A small-molecule ligand and the protein it binds are described below.
Small molecule (SMILES): CC(=O)N[C@H]1[C@H](O[C@H]2[C@H](O)[C@@H](NC(C)=O)CO[C@@H]2CO)O[C@H](CO)[C@@H](O[C@@H]2O[C@H](CO[C@H]3O[C@H](CO)[C@@H](O)[C@H](O)[C@@H]3O)[C@@H](O)[C@H](O[C@H]3O[C@H](CO)[C@@H](O)[C@H](O)[C@@H]3O[C@H]3O[C@H](CO)[C@@H](O)[C@H](O)[C@@H]3O)[C@@H]2O)[C@@H]1O

Sequence of chain 1.D:
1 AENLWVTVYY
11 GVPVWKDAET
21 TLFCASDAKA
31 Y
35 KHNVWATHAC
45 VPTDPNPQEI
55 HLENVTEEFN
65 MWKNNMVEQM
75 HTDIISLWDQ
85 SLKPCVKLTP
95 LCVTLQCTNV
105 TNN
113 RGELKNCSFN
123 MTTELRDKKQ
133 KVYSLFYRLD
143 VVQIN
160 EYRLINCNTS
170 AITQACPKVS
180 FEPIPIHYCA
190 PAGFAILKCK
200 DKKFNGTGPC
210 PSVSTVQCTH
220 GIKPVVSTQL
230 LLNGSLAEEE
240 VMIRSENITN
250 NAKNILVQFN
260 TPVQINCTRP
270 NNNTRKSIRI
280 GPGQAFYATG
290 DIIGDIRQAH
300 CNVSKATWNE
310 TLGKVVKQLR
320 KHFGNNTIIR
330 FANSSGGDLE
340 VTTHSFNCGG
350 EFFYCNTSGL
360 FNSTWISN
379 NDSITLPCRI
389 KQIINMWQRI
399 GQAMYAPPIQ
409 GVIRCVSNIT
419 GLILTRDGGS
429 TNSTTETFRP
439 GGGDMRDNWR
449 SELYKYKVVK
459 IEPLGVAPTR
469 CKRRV

Binding-site contacts:
Ligand atom O2 contacts residue GLU181 of chain 1.D at 3.5 Å (salt-bridge).
Ligand atom O6 contacts residue SER179 of chain 1.D at 3.2 Å.
Ligand atom C6 contacts residue NAG1 of chain 1.S at 3.9 Å.
Ligand atom C1 contacts residue VAL414 of chain 1.D at 3.9 Å (hydrophobic).
Ligand atom C5 contacts residue ASN232 of chain 1.D at 3.7 Å.
Ligand atom C3 contacts residue SER415 of chain 1.D at 3.8 Å.
Ligand atom C5 contacts residue VAL414 of chain 1.D at 3.3 Å (hydrophobic).
Ligand atom C8 contacts residue LEU231 of chain 1.D at 4.0 Å (hydrophobic).
Ligand atom O7 contacts residue ASN232 of chain 1.D at 4.0 Å.
Ligand atom C2 contacts residue GLU181 of chain 1.D at 3.1 Å.
Ligand atom C7 contacts residue ASN232 of chain 1.D at 3.6 Å.
Ligand atom C1 contacts residue GLU181 of chain 1.D at 3.2 Å.
Ligand atom C6 contacts residue GLU181 of chain 1.D at 3.9 Å.
Ligand atom C7 contacts residue SER415 of chain 1.D at 4.0 Å.
Ligand atom C6 contacts residue GLY348 of chain 1.D at 3.7 Å.
Ligand atom O6 contacts residue GLY348 of chain 1.D at 3.1 Å (h-bond).
Ligand atom C8 contacts residue ASN346 of chain 1.D at 3.2 Å.
Ligand atom C4 contacts residue VAL414 of chain 1.D at 3.6 Å (hydrophobic).
Ligand atom C6 contacts residue GLU181 of chain 1.D at 3.7 Å.
Ligand atom C2 contacts residue ASN232 of chain 1.D at 2.4 Å.
Ligand atom C2 contacts residue SER415 of chain 1.D at 3.8 Å.
Ligand atom C1 contacts residue SER415 of chain 1.D at 4.0 Å.
Ligand atom O4 contacts residue VAL414 of chain 1.D at 3.6 Å (h-bond).
Ligand atom C5 contacts residue GLU181 of chain 1.D at 3.6 Å.
Ligand atom C8 contacts residue SER415 of chain 1.D at 4.0 Å.
Ligand atom O5 contacts residue NAG1 of chain 1.S at 3.5 Å (h-bond).
Ligand atom O7 contacts residue PRO182 of chain 1.D at 3.8 Å.
Ligand atom C6 contacts residue SER179 of chain 1.D at 3.7 Å.
Ligand atom O3 contacts residue CYS413 of chain 1.D at 4.0 Å.
Ligand atom C1 contacts residue ASN232 of chain 1.D at 1.4 Å.
Ligand atom O6 contacts residue GLU181 of chain 1.D at 4.0 Å.
Ligand atom O5 contacts residue ASN232 of chain 1.D at 2.4 Å (h-bond).
Ligand atom C3 contacts residue ASN232 of chain 1.D at 3.8 Å.
Ligand atom N2 contacts residue SER415 of chain 1.D at 3.0 Å (h-bond).
Ligand atom C7 contacts residue ASN346 of chain 1.D at 4.0 Å.
Ligand atom O6 contacts residue CYS413 of chain 1.D at 3.4 Å.
Ligand atom N2 contacts residue ASN232 of chain 1.D at 2.9 Å (h-bond).
Ligand atom O4 contacts residue GLU181 of chain 1.D at 2.4 Å (salt-bridge).
Ligand atom C3 contacts residue VAL414 of chain 1.D at 3.4 Å (hydrophobic).
Ligand atom C4 contacts residue GLU181 of chain 1.D at 3.5 Å.